Sequence of chain 1.A:
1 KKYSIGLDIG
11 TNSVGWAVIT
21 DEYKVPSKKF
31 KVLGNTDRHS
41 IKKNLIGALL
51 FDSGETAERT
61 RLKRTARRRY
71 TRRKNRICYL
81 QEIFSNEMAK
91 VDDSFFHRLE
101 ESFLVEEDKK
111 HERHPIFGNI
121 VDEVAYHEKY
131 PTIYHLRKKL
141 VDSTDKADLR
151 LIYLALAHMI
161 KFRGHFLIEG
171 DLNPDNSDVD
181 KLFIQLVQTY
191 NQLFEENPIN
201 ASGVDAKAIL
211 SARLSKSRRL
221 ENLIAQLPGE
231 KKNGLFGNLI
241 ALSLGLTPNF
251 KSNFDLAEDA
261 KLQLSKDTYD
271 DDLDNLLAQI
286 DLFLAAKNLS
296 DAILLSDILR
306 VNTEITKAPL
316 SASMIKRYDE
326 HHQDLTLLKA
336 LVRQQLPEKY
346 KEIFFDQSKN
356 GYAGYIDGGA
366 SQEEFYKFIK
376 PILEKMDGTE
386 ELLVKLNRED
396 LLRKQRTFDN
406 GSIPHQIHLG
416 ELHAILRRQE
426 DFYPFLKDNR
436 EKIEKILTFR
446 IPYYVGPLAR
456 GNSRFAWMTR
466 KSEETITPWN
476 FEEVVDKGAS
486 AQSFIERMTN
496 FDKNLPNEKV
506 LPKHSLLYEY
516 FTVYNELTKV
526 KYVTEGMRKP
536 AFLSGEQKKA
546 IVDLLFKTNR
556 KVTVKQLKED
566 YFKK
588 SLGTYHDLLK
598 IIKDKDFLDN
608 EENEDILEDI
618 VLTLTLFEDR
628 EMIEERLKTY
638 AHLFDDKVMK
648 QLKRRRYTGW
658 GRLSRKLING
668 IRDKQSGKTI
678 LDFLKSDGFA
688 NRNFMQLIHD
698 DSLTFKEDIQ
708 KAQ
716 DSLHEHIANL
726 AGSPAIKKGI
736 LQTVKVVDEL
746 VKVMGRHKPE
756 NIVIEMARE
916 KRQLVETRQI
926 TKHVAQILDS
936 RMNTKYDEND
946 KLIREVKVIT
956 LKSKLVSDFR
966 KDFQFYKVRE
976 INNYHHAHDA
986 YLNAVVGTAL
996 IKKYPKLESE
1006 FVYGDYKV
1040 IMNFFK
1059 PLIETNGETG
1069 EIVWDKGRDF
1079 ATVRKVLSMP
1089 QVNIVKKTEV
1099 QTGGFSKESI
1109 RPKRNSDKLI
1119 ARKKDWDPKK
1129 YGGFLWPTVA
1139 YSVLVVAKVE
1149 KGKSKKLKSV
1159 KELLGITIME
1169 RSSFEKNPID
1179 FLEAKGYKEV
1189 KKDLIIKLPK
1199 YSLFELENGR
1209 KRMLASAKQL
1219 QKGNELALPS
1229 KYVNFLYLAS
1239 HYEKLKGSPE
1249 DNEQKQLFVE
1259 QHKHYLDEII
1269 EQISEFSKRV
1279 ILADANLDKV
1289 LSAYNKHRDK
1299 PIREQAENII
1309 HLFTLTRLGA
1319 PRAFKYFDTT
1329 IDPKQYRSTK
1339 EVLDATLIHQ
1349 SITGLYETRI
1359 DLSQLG

Binding-site contacts:
Ligand atom OP2 contacts residue LYS1116 of chain 1.A at 3.3 Å.
Ligand atom N7 contacts residue ARG1335 of chain 1.A at 3.4 Å (salt-bridge).
Ligand atom P contacts residue ALA1318 of chain 1.A at 4.3 Å.
Ligand atom N4 contacts residue ARG1335 of chain 1.A at 3.1 Å (salt-bridge).
Ligand atom N7 contacts residue ARG1335 of chain 1.A at 3.6 Å.
Ligand atom C5' contacts residue TRP1134 of chain 1.A at 3.5 Å (hydrophobic).
Ligand atom C6 contacts residue ARG1335 of chain 1.A at 4.2 Å.
Ligand atom O5' contacts residue ARG1112 of chain 1.A at 4.0 Å.
Ligand atom OP1 contacts residue PRO1135 of chain 1.A at 3.3 Å.
Ligand atom P contacts residue SER1214 of chain 1.A at 3.8 Å.
Ligand atom O5' contacts residue GLN1217 of chain 1.A at 3.0 Å (h-bond).
Ligand atom O4' contacts residue TRP1134 of chain 1.A at 3.7 Å.
Ligand atom OP1 contacts residue ARG1112 of chain 1.A at 3.8 Å.
Ligand atom C3' contacts residue TRP1134 of chain 1.A at 4.0 Å (hydrophobic).
Ligand atom C4' contacts residue TRP1134 of chain 1.A at 3.9 Å (hydrophobic).
Ligand atom C5 contacts residue ARG1335 of chain 1.A at 4.1 Å.
Ligand atom P contacts residue GLN1217 of chain 1.A at 3.6 Å.
Ligand atom C2' contacts residue GLN1217 of chain 1.A at 3.9 Å.
Ligand atom OP2 contacts residue SER1214 of chain 1.A at 3.5 Å.
Ligand atom OP2 contacts residue LYS1116 of chain 1.A at 4.2 Å.
Ligand atom OP2 contacts residue GLN1217 of chain 1.A at 3.5 Å (h-bond).
Ligand atom C4' contacts residue TRP1134 of chain 1.A at 3.5 Å (hydrophobic).
Ligand atom OP1 contacts residue LEU1133 of chain 1.A at 3.6 Å.
Ligand atom OP2 contacts residue GLN1217 of chain 1.A at 3.8 Å.
Ligand atom C8 contacts residue ARG1335 of chain 1.A at 4.2 Å.
Ligand atom N3 contacts residue TRP1134 of chain 1.A at 3.7 Å.
Ligand atom OP1 contacts residue ARG1112 of chain 1.A at 3.6 Å.
Ligand atom O6 contacts residue ARG1335 of chain 1.A at 3.7 Å.
Ligand atom C1' contacts residue TRP1134 of chain 1.A at 3.5 Å (hydrophobic).
Ligand atom O3' contacts residue TRP1134 of chain 1.A at 3.5 Å.
Ligand atom C5' contacts residue GLN1217 of chain 1.A at 4.1 Å.
Ligand atom O3' contacts residue LEU1133 of chain 1.A at 4.2 Å.
Ligand atom C8 contacts residue GLN1217 of chain 1.A at 3.9 Å.
Ligand atom C4 contacts residue ARG1335 of chain 1.A at 4.2 Å.
Ligand atom N2 contacts residue TRP1134 of chain 1.A at 3.5 Å (h-bond).
Ligand atom OP1 contacts residue TRP1134 of chain 1.A at 3.5 Å (h-bond).
Ligand atom OP1 contacts residue SER1214 of chain 1.A at 2.9 Å (h-bond).
Ligand atom O4' contacts residue TRP1134 of chain 1.A at 3.5 Å.
Ligand atom OP2 contacts residue GLN1219 of chain 1.A at 4.1 Å.
Ligand atom OP2 contacts residue ALA1318 of chain 1.A at 3.6 Å.

A protein and the small-molecule ligand that binds it are described below.
Small molecule (SMILES): Nc1ccn([C@H]2C[C@H](O[P](=O)(O)OC[C@H]3O[C@@H](n4cnc5c(N)ncnc54)C[C@@H]3O[P](=O)(O)OC[C@H]3O[C@@H](n4cnc5c(=O)nc(N)[nH]c54)C[C@@H]3O[P](=O)(O)OC[C@H]3O[C@@H](n4cnc5c(N)ncnc54)C[C@@H]3O[P](=O)(O)OC[C@H]3O[C@@H](n4cnc5c(=O)nc(N)[nH]c54)C[C@@H]3O[P](=O)(O)OC[C@H]3O[C@@H](n4cnc5c(N)ncnc54)C[C@@H]3O)[C@@H](CO[P](=O)(O)O[C@H]3C[C@H](n4cnc5c(=O)nc(N)[nH]c54)O[C@@H]3CO[P](=O)(O)O[C@H]3C[C@H](n4cnc5c(N)ncnc54)O[C@@H]3CO[P](=O)(O)O[C@H]3C[C@H](n4cnc5c(=O)nc(N)[nH]c54)O[C@@H]3COP(=O)=O)O2)c(=O)n1